Sequence of chain 1.A:
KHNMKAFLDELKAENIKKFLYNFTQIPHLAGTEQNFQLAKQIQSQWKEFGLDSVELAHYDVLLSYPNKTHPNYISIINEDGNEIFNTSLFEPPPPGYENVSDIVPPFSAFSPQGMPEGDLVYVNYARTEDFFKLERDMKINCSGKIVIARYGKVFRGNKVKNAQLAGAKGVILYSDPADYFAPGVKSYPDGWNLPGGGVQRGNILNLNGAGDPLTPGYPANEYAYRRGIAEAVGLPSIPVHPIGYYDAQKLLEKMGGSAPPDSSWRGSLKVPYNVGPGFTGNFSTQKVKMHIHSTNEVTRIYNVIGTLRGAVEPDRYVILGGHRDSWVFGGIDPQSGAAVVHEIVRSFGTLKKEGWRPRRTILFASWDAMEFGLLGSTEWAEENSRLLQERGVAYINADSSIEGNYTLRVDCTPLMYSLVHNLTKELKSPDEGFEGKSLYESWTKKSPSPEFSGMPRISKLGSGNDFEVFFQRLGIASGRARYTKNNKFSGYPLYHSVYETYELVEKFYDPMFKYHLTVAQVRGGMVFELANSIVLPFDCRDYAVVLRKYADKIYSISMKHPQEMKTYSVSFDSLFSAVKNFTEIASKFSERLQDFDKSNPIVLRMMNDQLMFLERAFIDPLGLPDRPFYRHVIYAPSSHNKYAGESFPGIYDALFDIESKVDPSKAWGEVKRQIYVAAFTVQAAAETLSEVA

A protein and the small-molecule ligand that binds it are described below.
Small molecule (SMILES): CC(=O)N[C@H]1[C@H](O[C@H]2[C@H](O)[C@@H](NC(C)=O)CO[C@@H]2CO)O[C@H](CO)[C@@H](O[C@@H]2O[C@H](CO[C@H]3O[C@H](CO)[C@@H](O)[C@H](O)[C@@H]3O)[C@@H](O)[C@H](O[C@H]3O[C@H](CO)[C@@H](O)[C@H](O)[C@@H]3O)[C@@H]2O)[C@@H]1O

Sequence of chain 2.A:
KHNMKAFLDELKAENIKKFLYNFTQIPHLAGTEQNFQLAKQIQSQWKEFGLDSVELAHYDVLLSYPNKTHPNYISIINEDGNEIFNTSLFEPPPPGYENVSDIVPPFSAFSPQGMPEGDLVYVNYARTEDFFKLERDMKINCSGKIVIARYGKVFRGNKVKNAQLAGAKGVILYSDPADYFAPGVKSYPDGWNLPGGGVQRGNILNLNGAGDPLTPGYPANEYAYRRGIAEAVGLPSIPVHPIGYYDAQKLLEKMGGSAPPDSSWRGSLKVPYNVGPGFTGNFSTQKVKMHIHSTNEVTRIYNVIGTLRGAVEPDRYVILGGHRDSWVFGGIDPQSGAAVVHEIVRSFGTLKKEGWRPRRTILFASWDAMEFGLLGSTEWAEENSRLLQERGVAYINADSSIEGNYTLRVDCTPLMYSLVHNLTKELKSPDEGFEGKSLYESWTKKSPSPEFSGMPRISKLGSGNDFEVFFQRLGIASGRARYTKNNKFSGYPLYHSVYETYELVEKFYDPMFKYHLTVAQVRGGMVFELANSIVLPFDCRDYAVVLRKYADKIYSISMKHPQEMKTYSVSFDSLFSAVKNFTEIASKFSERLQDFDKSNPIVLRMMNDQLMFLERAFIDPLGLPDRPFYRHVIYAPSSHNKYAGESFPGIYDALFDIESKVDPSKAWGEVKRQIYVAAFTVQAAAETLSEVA

Binding-site contacts:
Ligand atom C4 contacts residue GLU233 of chain 1.A at 3.4 Å.
Ligand atom C3 contacts residue ARG311 of chain 1.A at 3.7 Å.
Ligand atom O5 contacts residue ASN595 of chain 2.A at 2.2 Å (h-bond).
Ligand atom O2 contacts residue HIS69 of chain 1.A at 3.0 Å (h-bond).
Ligand atom C5 contacts residue ASN595 of chain 2.A at 3.6 Å.
Ligand atom O4 contacts residue GLU233 of chain 1.A at 2.4 Å (salt-bridge).
Ligand atom C2 contacts residue GLN697 of chain 2.A at 3.7 Å.
Ligand atom O7 contacts residue GLN697 of chain 2.A at 3.3 Å.
Ligand atom O6 contacts residue HIS69 of chain 1.A at 3.0 Å (h-bond).
Ligand atom C8 contacts residue SER591 of chain 2.A at 3.9 Å.
Ligand atom C6 contacts residue LEU67 of chain 1.A at 3.1 Å (hydrophobic).
Ligand atom C7 contacts residue SER591 of chain 2.A at 3.9 Å.
Ligand atom C2 contacts residue GLU233 of chain 1.A at 3.1 Å.
Ligand atom N2 contacts residue SER591 of chain 2.A at 2.9 Å (h-bond).
Ligand atom C1 contacts residue SER591 of chain 2.A at 3.6 Å.
Ligand atom O5 contacts residue HIS69 of chain 1.A at 3.5 Å.
Ligand atom N2 contacts residue GLN697 of chain 2.A at 3.5 Å (h-bond).
Ligand atom C2 contacts residue SER591 of chain 2.A at 3.7 Å.
Ligand atom C4 contacts residue ARG311 of chain 1.A at 3.5 Å.
Ligand atom O2 contacts residue GLU233 of chain 1.A at 2.6 Å (salt-bridge).
Ligand atom C1 contacts residue GLN697 of chain 2.A at 3.8 Å.
Ligand atom O4 contacts residue LEU67 of chain 1.A at 3.9 Å.
Ligand atom O3 contacts residue ARG311 of chain 1.A at 2.9 Å (salt-bridge).
Ligand atom C7 contacts residue GLN697 of chain 2.A at 3.4 Å.
Ligand atom C2 contacts residue ARG311 of chain 1.A at 3.8 Å.
Ligand atom C8 contacts residue SER588 of chain 2.A at 3.5 Å.
Ligand atom O3 contacts residue GLU233 of chain 1.A at 3.6 Å.
Ligand atom C3 contacts residue ARG311 of chain 1.A at 3.6 Å.
Ligand atom O2 contacts residue ARG311 of chain 1.A at 3.3 Å (salt-bridge).
Ligand atom C8 contacts residue TYR234 of chain 1.A at 3.7 Å (hydrophobic).
Ligand atom C7 contacts residue ASN595 of chain 2.A at 3.8 Å.
Ligand atom C3 contacts residue ASN595 of chain 2.A at 3.7 Å.
Ligand atom C2 contacts residue ASN595 of chain 2.A at 2.4 Å.
Ligand atom C6 contacts residue GLU233 of chain 1.A at 3.7 Å.
Ligand atom C5 contacts residue GLU233 of chain 1.A at 3.4 Å.
Ligand atom O6 contacts residue GLU233 of chain 1.A at 3.5 Å.
Ligand atom O6 contacts residue LEU67 of chain 1.A at 3.6 Å.
Ligand atom C1 contacts residue ASN595 of chain 2.A at 1.4 Å.
Ligand atom C8 contacts residue ALA592 of chain 2.A at 3.8 Å (hydrophobic).
Ligand atom N2 contacts residue ASN595 of chain 2.A at 2.9 Å (h-bond).